Sequence of chain 1.D:
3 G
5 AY

Binding-site contacts:
Ligand atom C5 contacts residue TYR6 of chain 1.D at 3.7 Å (hydrophobic).
Ligand atom C1 contacts residue PRO14 of chain 1.A at 3.8 Å (hydrophobic).
Ligand atom O4 contacts residue TYR6 of chain 1.D at 4.5 Å.
Ligand atom C1 contacts residue 02V4 of chain 1.D at 2.4 Å.
Ligand atom O1 contacts residue 02V4 of chain 1.D at 1.4 Å.
Ligand atom C6 contacts residue PRO14 of chain 1.A at 4.4 Å (hydrophobic).
Ligand atom C2 contacts residue 02V4 of chain 1.D at 3.7 Å.
Ligand atom C5 contacts residue 02V4 of chain 1.D at 3.8 Å.
Ligand atom O5 contacts residue TYR6 of chain 1.D at 3.8 Å.
Ligand atom O5 contacts residue PRO14 of chain 1.A at 3.2 Å.
Ligand atom O5 contacts residue 02V4 of chain 1.D at 3.1 Å.
Ligand atom C5 contacts residue PRO14 of chain 1.A at 4.4 Å (hydrophobic).
Ligand atom C6 contacts residue TYR6 of chain 1.D at 4.1 Å (hydrophobic).
Ligand atom C1 contacts residue TYR6 of chain 1.D at 3.9 Å (hydrophobic).
Ligand atom C3 contacts residue TYR6 of chain 1.D at 4.3 Å (hydrophobic).
Ligand atom C3 contacts residue 02V4 of chain 1.D at 4.4 Å.
Ligand atom C6 contacts residue SER15 of chain 1.A at 4.1 Å.
Ligand atom O1 contacts residue TYR6 of chain 1.D at 2.8 Å (h-bond).
Ligand atom O1 contacts residue PRO14 of chain 1.A at 4.3 Å.

A small-molecule ligand and the protein it binds are described below.
Small molecule (SMILES): C[C@@H]1O[C@@H](O)[C@H](O)[C@H](O)[C@H]1O

Sequence of chain 1.A:
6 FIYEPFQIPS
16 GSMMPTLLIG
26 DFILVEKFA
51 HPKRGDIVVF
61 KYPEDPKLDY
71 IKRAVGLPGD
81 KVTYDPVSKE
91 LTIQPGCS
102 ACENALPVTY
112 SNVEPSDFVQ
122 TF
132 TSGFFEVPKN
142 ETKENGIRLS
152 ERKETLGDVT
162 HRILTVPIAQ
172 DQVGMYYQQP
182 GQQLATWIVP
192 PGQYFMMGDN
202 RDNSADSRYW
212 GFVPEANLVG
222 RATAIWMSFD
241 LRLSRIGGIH